Binding-site contacts:
Ligand atom C2 contacts residue VAL45 of chain 1.A at 4.2 Å (hydrophobic).
Ligand atom C10 contacts residue LEU168 of chain 1.A at 4.4 Å (hydrophobic).
Ligand atom C2 contacts residue LEU165 of chain 1.A at 4.2 Å (hydrophobic).
Ligand atom C2 contacts residue ILE30 of chain 1.A at 4.2 Å (hydrophobic).
Ligand atom C10 contacts residue LEU165 of chain 1.A at 4.0 Å (hydrophobic).
Ligand atom C9 contacts residue VAL45 of chain 1.A at 4.4 Å (hydrophobic).
Ligand atom C11 contacts residue LEU168 of chain 1.A at 3.9 Å (hydrophobic).
Ligand atom C11 contacts residue ILE169 of chain 1.A at 4.3 Å (hydrophobic).
Ligand atom C2 contacts residue PHE34 of chain 1.A at 4.2 Å (hydrophobic).

This small molecule binds to this protein.
Small molecule (SMILES): O=c1c(O)c(-c2cc(O)c(O)c(O)c2)oc2cc(O)cc(O)c12

Sequence of chain 1.A:
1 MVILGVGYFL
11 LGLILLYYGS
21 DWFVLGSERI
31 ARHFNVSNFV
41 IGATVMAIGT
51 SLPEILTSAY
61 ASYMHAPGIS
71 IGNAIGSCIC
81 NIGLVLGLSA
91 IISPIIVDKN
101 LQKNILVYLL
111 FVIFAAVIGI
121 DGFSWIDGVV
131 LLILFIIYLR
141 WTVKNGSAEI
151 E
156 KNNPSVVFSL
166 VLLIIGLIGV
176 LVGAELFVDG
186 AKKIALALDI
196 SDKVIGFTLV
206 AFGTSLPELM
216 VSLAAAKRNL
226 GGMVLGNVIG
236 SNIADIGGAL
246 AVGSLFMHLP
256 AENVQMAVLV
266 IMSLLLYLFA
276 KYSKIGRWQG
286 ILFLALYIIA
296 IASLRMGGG